Sequence of chain 1.B:
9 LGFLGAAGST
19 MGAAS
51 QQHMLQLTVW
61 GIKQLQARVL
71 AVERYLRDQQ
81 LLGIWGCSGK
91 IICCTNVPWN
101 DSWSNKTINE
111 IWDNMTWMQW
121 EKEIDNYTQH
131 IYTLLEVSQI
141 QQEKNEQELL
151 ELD

This small molecule binds to this protein.
Small molecule (SMILES): CC(=O)N[C@@H]1[C@@H](O)[C@H](O)[C@@H](CO)O[C@H]1O

Binding-site contacts:
Ligand atom C4 contacts residue ASN105 of chain 1.B at 4.2 Å.
Ligand atom C2 contacts residue ASN105 of chain 1.B at 2.4 Å.
Ligand atom N2 contacts residue ASN105 of chain 1.B at 2.9 Å (h-bond).
Ligand atom O7 contacts residue ASN105 of chain 1.B at 3.9 Å.
Ligand atom O6 contacts residue ASN105 of chain 1.B at 4.0 Å.
Ligand atom O5 contacts residue ASN105 of chain 1.B at 2.4 Å (h-bond).
Ligand atom C3 contacts residue ASN105 of chain 1.B at 3.8 Å.
Ligand atom C7 contacts residue ASN105 of chain 1.B at 3.6 Å.
Ligand atom C5 contacts residue ASN105 of chain 1.B at 3.7 Å.
Ligand atom C1 contacts residue ASN105 of chain 1.B at 1.4 Å.